Sequence of chain 1.C:
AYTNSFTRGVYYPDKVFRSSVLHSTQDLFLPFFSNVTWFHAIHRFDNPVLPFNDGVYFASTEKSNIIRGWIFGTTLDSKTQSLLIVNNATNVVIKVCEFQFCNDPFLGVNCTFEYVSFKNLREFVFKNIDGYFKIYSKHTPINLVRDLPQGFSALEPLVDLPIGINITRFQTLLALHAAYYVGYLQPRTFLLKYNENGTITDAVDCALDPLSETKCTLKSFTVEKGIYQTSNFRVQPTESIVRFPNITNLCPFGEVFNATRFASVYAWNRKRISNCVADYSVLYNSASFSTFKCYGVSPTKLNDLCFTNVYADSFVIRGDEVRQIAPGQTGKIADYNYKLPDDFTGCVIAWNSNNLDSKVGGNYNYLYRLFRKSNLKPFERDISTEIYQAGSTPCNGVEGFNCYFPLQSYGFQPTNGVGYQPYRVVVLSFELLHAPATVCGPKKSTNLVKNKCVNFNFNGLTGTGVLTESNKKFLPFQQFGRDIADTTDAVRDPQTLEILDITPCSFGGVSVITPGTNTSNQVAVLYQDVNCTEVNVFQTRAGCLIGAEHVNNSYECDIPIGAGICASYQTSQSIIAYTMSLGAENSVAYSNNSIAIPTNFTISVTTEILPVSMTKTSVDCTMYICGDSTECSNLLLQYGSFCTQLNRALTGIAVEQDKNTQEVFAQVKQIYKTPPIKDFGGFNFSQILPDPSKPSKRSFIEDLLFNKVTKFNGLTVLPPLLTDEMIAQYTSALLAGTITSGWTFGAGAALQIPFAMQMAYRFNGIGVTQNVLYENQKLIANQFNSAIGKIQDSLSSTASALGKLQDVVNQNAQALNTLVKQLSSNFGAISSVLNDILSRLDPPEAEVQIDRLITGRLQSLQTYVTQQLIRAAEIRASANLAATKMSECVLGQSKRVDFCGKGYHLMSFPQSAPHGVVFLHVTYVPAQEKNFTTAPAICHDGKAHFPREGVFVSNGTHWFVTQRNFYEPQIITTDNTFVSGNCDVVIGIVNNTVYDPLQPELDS

Binding-site contacts:
Ligand atom C6 contacts residue VAL127 of chain 1.C at 4.0 Å (hydrophobic).
Ligand atom C8 contacts residue ASN125 of chain 1.C at 3.1 Å.
Ligand atom C3 contacts residue ASN122 of chain 1.C at 3.8 Å.
Ligand atom N2 contacts residue ASN122 of chain 1.C at 2.9 Å (h-bond).
Ligand atom O5 contacts residue VAL127 of chain 1.C at 4.0 Å.
Ligand atom C7 contacts residue ASN122 of chain 1.C at 3.5 Å.
Ligand atom O5 contacts residue ASN122 of chain 1.C at 2.4 Å (h-bond).
Ligand atom C5 contacts residue VAL127 of chain 1.C at 3.9 Å (hydrophobic).
Ligand atom O7 contacts residue ASN125 of chain 1.C at 2.5 Å (h-bond).
Ligand atom C1 contacts residue ASN122 of chain 1.C at 1.4 Å.
Ligand atom N2 contacts residue ASN125 of chain 1.C at 4.5 Å.
Ligand atom C7 contacts residue ASN125 of chain 1.C at 3.1 Å.
Ligand atom O7 contacts residue ASN122 of chain 1.C at 3.2 Å (h-bond).
Ligand atom C4 contacts residue ASN122 of chain 1.C at 4.2 Å.
Ligand atom O6 contacts residue VAL127 of chain 1.C at 4.3 Å.
Ligand atom C5 contacts residue ASN122 of chain 1.C at 3.7 Å.
Ligand atom C2 contacts residue ASN122 of chain 1.C at 2.5 Å.
Ligand atom C8 contacts residue ASN122 of chain 1.C at 4.2 Å.

This small molecule binds to this protein.
Small molecule (SMILES): CC(=O)N[C@@H]1[C@@H](O)[C@H](O)[C@@H](CO)O[C@H]1O